Binding-site contacts:
Ligand atom C5 contacts residue HIS52 of chain 3.B at 3.2 Å.
Ligand atom N4 contacts residue HIS146 of chain 3.C at 3.3 Å (h-bond).
Ligand atom C7 contacts residue GLU149 of chain 3.C at 3.6 Å.
Ligand atom C5 contacts residue MN1 of chain 3.G at 3.3 Å.
Ligand atom P9 contacts residue SER171 of chain 3.A at 3.7 Å.
Ligand atom N1 contacts residue HIS145 of chain 3.C at 3.0 Å (h-bond).
Ligand atom N2 contacts residue MET84 of chain 3.C at 3.5 Å (h-bond).
Ligand atom C8 contacts residue GLU149 of chain 3.C at 3.4 Å.
Ligand atom O10 contacts residue ARG98 of chain 3.A at 2.8 Å (salt-bridge).
Ligand atom C6 contacts residue GLU149 of chain 3.C at 3.5 Å.
Ligand atom P9 contacts residue LYS153 of chain 3.C at 3.8 Å.
Ligand atom N4 contacts residue MN1 of chain 3.G at 2.3 Å.
Ligand atom C6 contacts residue MET84 of chain 3.C at 3.6 Å (hydrophobic).
Ligand atom O13 contacts residue MN1 of chain 3.H at 2.3 Å.
Ligand atom O12 contacts residue LYS153 of chain 3.C at 2.8 Å (salt-bridge).
Ligand atom O12 contacts residue ARG98 of chain 3.A at 3.1 Å (salt-bridge).
Ligand atom O12 contacts residue ARG76 of chain 3.A at 3.0 Å (salt-bridge).
Ligand atom O13 contacts residue GLU7 of chain 3.B at 2.7 Å (salt-bridge).
Ligand atom C7 contacts residue GLU7 of chain 3.B at 3.5 Å.
Ligand atom P9 contacts residue ARG76 of chain 3.A at 3.7 Å.
Ligand atom C5 contacts residue MN1 of chain 3.H at 3.3 Å.
Ligand atom O13 contacts residue HIS53 of chain 3.B at 3.3 Å (h-bond).
Ligand atom O13 contacts residue GLU149 of chain 3.C at 3.2 Å (salt-bridge).
Ligand atom O11 contacts residue SER171 of chain 3.A at 2.6 Å (h-bond).
Ligand atom O13 contacts residue HIS29 of chain 3.C at 3.2 Å (h-bond).
Ligand atom N1 contacts residue MN1 of chain 3.H at 2.2 Å.
Ligand atom O10 contacts residue LYS173 of chain 3.A at 2.7 Å (salt-bridge).
Ligand atom N2 contacts residue MN1 of chain 3.H at 3.2 Å.
Ligand atom N4 contacts residue HIS52 of chain 3.B at 3.1 Å (h-bond).
Ligand atom C7 contacts residue MN1 of chain 3.H at 3.4 Å.
Ligand atom C5 contacts residue HIS53 of chain 3.B at 3.7 Å.
Ligand atom C6 contacts residue MN1 of chain 3.H at 3.5 Å.
Ligand atom N1 contacts residue GLU149 of chain 3.C at 3.1 Å (salt-bridge).
Ligand atom C3 contacts residue MN1 of chain 3.G at 3.3 Å.
Ligand atom N2 contacts residue GLU149 of chain 3.C at 3.6 Å.
Ligand atom N1 contacts residue HIS53 of chain 3.B at 3.3 Å (h-bond).
Ligand atom C3 contacts residue MET84 of chain 3.C at 3.7 Å (hydrophobic).
Ligand atom N4 contacts residue GLU56 of chain 3.B at 3.2 Å (salt-bridge).
Ligand atom C5 contacts residue HIS145 of chain 3.C at 3.3 Å.
Ligand atom O11 contacts residue ARG76 of chain 3.A at 2.8 Å (salt-bridge).

A protein and the small-molecule ligand that binds it are described below.
Small molecule (SMILES): O=P(O)(O)C[C@@H](O)Cn1cncn1

Sequence of chain 3.A:
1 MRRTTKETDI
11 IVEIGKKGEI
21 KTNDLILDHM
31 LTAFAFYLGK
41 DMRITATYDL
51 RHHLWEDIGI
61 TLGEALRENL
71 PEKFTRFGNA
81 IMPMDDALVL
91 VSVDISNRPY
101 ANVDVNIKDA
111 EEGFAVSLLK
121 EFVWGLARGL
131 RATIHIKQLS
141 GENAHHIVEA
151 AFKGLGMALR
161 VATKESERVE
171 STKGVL

Sequence of chain 3.B:
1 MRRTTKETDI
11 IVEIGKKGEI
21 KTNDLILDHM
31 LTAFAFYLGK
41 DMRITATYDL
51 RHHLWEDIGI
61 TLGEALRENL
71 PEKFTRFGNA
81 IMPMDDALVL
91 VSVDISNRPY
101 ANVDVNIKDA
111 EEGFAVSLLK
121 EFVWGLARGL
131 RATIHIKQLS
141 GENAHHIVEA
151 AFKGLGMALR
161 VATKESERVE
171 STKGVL

Sequence of chain 3.C:
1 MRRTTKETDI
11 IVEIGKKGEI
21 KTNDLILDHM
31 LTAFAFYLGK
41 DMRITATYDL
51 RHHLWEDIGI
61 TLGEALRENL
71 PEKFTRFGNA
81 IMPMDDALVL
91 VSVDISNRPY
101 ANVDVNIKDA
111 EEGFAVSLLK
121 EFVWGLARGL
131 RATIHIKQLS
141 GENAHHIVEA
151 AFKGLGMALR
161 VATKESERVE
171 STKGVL